Binding-site contacts:
Ligand atom CE contacts residue ASP348 of chain 1.C at 3.0 Å.
Ligand atom OD1 contacts residue SER223 of chain 1.C at 3.6 Å (h-bond).
Ligand atom CE contacts residue ASP346 of chain 1.C at 3.5 Å.
Ligand atom OD2 contacts residue SER382 of chain 1.C at 3.6 Å (h-bond).
Ligand atom O contacts residue ARG224 of chain 1.C at 3.0 Å (salt-bridge).
Ligand atom OD2 contacts residue ARG224 of chain 1.C at 3.7 Å.
Ligand atom OD1 contacts residue ALA277 of chain 1.C at 3.8 Å.
Ligand atom OD1 contacts residue ASP31 of chain 1.C at 3.1 Å.
Ligand atom CB contacts residue ALA277 of chain 1.C at 3.6 Å (hydrophobic).
Ligand atom CB contacts residue TYR297 of chain 1.C at 3.6 Å (hydrophobic).
Ligand atom OD1 contacts residue ARG224 of chain 1.C at 3.3 Å (salt-bridge).
Ligand atom O contacts residue HIS349 of chain 1.C at 3.4 Å (h-bond).
Ligand atom CB contacts residue LYS42 of chain 1.C at 3.6 Å.
Ligand atom CG contacts residue SER381 of chain 1.C at 3.3 Å.
Ligand atom CG contacts residue LEU330 of chain 1.C at 3.7 Å (hydrophobic).
Ligand atom OD2 contacts residue LYS65 of chain 1.C at 3.4 Å.
Ligand atom OD2 contacts residue TYR297 of chain 1.C at 3.7 Å.
Ligand atom CG contacts residue LYS42 of chain 1.C at 3.5 Å.
Ligand atom OD2 contacts residue ARG299 of chain 1.C at 3.0 Å (salt-bridge).
Ligand atom CG contacts residue ALA277 of chain 1.C at 3.5 Å (hydrophobic).
Ligand atom OD2 contacts residue SER381 of chain 1.C at 2.3 Å (h-bond).
Ligand atom OD2 contacts residue LYS42 of chain 1.C at 2.7 Å (salt-bridge).
Ligand atom O contacts residue ALA329 of chain 1.C at 3.5 Å.
Ligand atom OD1 contacts residue SER381 of chain 1.C at 3.7 Å.
Ligand atom NZ contacts residue ASP348 of chain 1.C at 3.2 Å (salt-bridge).
Ligand atom O contacts residue LYS65 of chain 1.C at 3.0 Å (salt-bridge).
Ligand atom CG contacts residue SER382 of chain 1.C at 3.7 Å.
Ligand atom CG contacts residue LEU29 of chain 1.C at 3.7 Å (hydrophobic).
Ligand atom OD2 contacts residue GLN278 of chain 1.C at 3.8 Å.
Ligand atom NZ contacts residue ASP346 of chain 1.C at 3.8 Å.
Ligand atom NZ contacts residue TYR297 of chain 1.C at 3.1 Å.
Ligand atom O contacts residue ASP31 of chain 1.C at 3.4 Å (salt-bridge).
Ligand atom N contacts residue ASP31 of chain 1.C at 3.7 Å.
Ligand atom CB contacts residue ARG224 of chain 1.C at 3.7 Å.
Ligand atom OD2 contacts residue LYS294 of chain 1.C at 3.4 Å (salt-bridge).
Ligand atom OD2 contacts residue SER41 of chain 1.C at 3.3 Å (h-bond).
Ligand atom CG contacts residue ARG224 of chain 1.C at 3.7 Å.
Ligand atom C contacts residue ARG224 of chain 1.C at 3.7 Å.
Ligand atom O contacts residue LEU29 of chain 1.C at 3.7 Å.
Ligand atom CB contacts residue SER382 of chain 1.C at 3.2 Å.

A protein and the small-molecule ligand that binds it are described below.
Small molecule (SMILES): C[C@H](N)C(=O)N[C@@H](CC(=O)O)C(=O)N[C@@H](CCC(=O)O)C(=O)N[C@@H](CC(=O)O)C(=O)N[C@@H](CCCCN)C(=O)N[C@@H](CC(=O)O)C(=O)N[C@@H](CCC(=O)O)C(=O)N[C@@H](CC(=O)O)C(=O)N[C@@H](C)C=O

Sequence of chain 1.C:
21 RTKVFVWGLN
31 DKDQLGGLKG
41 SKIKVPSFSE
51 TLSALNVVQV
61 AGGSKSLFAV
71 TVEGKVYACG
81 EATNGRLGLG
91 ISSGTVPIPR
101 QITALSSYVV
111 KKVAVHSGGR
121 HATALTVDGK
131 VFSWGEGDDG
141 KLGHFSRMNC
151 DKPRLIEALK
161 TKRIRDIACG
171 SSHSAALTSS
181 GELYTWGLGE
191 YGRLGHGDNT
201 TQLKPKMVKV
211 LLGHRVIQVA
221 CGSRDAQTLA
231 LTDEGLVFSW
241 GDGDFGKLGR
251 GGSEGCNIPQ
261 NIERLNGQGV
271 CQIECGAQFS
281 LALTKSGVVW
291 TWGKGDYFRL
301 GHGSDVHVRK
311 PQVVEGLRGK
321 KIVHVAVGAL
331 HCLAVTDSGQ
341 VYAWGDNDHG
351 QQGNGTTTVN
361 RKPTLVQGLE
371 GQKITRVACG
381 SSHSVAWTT